Binding-site contacts:
Ligand atom C contacts residue THR115 of chain 1.A at 3.7 Å.
Ligand atom OXT contacts residue LEU114 of chain 1.A at 3.7 Å.
Ligand atom OE1 contacts residue THR173 of chain 1.A at 3.2 Å (h-bond).
Ligand atom CG contacts residue HIS87 of chain 1.A at 4.3 Å.
Ligand atom OE1 contacts residue SER172 of chain 1.A at 3.3 Å (h-bond).
Ligand atom CB contacts residue HIS87 of chain 1.A at 3.5 Å.
Ligand atom O contacts residue HIS87 of chain 1.A at 3.5 Å.
Ligand atom N contacts residue TYR244 of chain 1.A at 4.1 Å.
Ligand atom O contacts residue SER172 of chain 1.A at 2.9 Å (h-bond).
Ligand atom OXT contacts residue THR115 of chain 1.A at 2.9 Å (h-bond).
Ligand atom CA contacts residue SER172 of chain 1.A at 3.4 Å.
Ligand atom OXT contacts residue SER113 of chain 1.A at 3.6 Å.
Ligand atom CG contacts residue ASP214 of chain 1.A at 4.1 Å.
Ligand atom N contacts residue HIS87 of chain 1.A at 3.9 Å.
Ligand atom CD contacts residue THR173 of chain 1.A at 3.4 Å.
Ligand atom CD contacts residue ASP214 of chain 1.A at 4.2 Å.
Ligand atom OXT contacts residue ARG120 of chain 1.A at 2.8 Å (salt-bridge).
Ligand atom OXT contacts residue SER172 of chain 1.A at 4.1 Å.
Ligand atom CA contacts residue THR115 of chain 1.A at 3.4 Å.
Ligand atom C contacts residue HIS87 of chain 1.A at 3.6 Å.
Ligand atom CG contacts residue TYR213 of chain 1.A at 3.5 Å (hydrophobic).
Ligand atom N contacts residue SER172 of chain 1.A at 4.2 Å.
Ligand atom OE1 contacts residue GLY171 of chain 1.A at 3.5 Å.
Ligand atom C contacts residue SER172 of chain 1.A at 3.4 Å.
Ligand atom N contacts residue ASP214 of chain 1.A at 4.1 Å.
Ligand atom OE2 contacts residue SER172 of chain 1.A at 4.2 Å.
Ligand atom OE2 contacts residue THR173 of chain 1.A at 2.5 Å (h-bond).
Ligand atom CD contacts residue TYR213 of chain 1.A at 3.8 Å (hydrophobic).
Ligand atom N contacts residue THR115 of chain 1.A at 2.8 Å (h-bond).
Ligand atom CA contacts residue SER113 of chain 1.A at 4.0 Å.
Ligand atom CA contacts residue HIS87 of chain 1.A at 4.0 Å.
Ligand atom C contacts residue ARG120 of chain 1.A at 3.3 Å.
Ligand atom C contacts residue SER113 of chain 1.A at 4.2 Å.
Ligand atom OE2 contacts residue ASP214 of chain 1.A at 3.2 Å (salt-bridge).
Ligand atom O contacts residue GLY171 of chain 1.A at 3.5 Å.
Ligand atom O contacts residue ARG120 of chain 1.A at 2.7 Å (salt-bridge).
Ligand atom OE2 contacts residue TYR213 of chain 1.A at 3.9 Å.
Ligand atom OXT contacts residue HIS87 of chain 1.A at 3.4 Å.
Ligand atom N contacts residue SER113 of chain 1.A at 2.8 Å (h-bond).
Ligand atom CD contacts residue SER172 of chain 1.A at 4.0 Å.

Sequence of chain 1.A:
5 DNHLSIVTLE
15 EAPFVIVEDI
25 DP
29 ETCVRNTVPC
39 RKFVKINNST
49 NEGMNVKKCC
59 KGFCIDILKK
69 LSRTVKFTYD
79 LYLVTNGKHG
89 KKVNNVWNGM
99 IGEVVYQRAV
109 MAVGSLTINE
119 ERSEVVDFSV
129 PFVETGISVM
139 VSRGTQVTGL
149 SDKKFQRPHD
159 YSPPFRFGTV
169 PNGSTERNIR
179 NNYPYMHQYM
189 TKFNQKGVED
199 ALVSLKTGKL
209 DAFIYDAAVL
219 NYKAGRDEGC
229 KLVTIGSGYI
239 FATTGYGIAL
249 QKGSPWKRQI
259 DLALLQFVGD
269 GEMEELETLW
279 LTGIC

A small-molecule ligand and the protein it binds are described below.
Small molecule (SMILES): N[C@@H](CCC(=O)O)C(=O)O